The small molecule below binds the protein below.
Small molecule (SMILES): CC(=O)N[C@H]1[C@H](O[C@H]2[C@H](O)[C@@H](NC(C)=O)CO[C@@H]2CO)O[C@H](CO)[C@@H](O[C@@H]2O[C@H](CO)[C@@H](O)[C@H](O)[C@@H]2O)[C@@H]1O

Sequence of chain 1.A:
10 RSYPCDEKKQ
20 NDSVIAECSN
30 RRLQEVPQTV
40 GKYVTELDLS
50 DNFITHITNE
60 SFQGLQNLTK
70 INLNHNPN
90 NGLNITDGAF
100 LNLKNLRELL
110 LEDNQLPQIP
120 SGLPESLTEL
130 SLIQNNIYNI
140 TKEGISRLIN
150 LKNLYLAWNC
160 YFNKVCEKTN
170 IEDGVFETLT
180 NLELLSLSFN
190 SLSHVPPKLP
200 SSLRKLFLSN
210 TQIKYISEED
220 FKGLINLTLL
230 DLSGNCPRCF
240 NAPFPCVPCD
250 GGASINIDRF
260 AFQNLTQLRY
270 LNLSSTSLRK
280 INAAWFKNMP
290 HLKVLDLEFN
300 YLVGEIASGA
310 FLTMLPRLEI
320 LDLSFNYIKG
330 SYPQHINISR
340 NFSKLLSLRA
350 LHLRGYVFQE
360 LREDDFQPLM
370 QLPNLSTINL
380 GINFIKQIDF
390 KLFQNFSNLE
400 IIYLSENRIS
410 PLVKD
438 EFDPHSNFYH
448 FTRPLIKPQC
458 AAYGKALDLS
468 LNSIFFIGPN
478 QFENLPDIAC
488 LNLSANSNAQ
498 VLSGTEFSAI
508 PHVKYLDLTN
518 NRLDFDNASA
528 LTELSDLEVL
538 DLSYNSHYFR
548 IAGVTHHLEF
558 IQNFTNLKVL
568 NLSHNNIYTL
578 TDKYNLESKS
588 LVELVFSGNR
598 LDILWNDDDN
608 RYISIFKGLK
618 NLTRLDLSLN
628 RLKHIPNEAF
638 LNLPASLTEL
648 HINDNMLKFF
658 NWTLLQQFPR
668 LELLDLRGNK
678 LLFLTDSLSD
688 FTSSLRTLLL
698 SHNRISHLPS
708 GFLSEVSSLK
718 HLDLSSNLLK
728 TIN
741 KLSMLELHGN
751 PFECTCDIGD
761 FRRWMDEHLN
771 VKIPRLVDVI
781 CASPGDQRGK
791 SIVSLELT

Binding-site contacts:
Ligand atom C1 contacts residue ASP514 of chain 1.A at 3.9 Å.
Ligand atom C5 contacts residue SER491 of chain 1.A at 4.1 Å.
Ligand atom N2 contacts residue LYS454 of chain 1.A at 4.5 Å.
Ligand atom C2 contacts residue ASP465 of chain 1.A at 4.1 Å.
Ligand atom C2 contacts residue ARG450 of chain 1.A at 4.3 Å.
Ligand atom O6 contacts residue SER467 of chain 1.A at 3.0 Å (h-bond).
Ligand atom O5 contacts residue SER467 of chain 1.A at 3.3 Å.
Ligand atom O7 contacts residue LYS454 of chain 1.A at 2.9 Å (salt-bridge).
Ligand atom N2 contacts residue ASN489 of chain 1.A at 2.7 Å (h-bond).
Ligand atom C1 contacts residue ASP465 of chain 1.A at 3.9 Å.
Ligand atom C7 contacts residue LYS454 of chain 1.A at 3.7 Å.
Ligand atom C4 contacts residue ASN489 of chain 1.A at 4.1 Å.
Ligand atom O2 contacts residue ARG450 of chain 1.A at 3.3 Å (salt-bridge).
Ligand atom C2 contacts residue ASN489 of chain 1.A at 2.3 Å.
Ligand atom C8 contacts residue LEU468 of chain 1.A at 4.4 Å (hydrophobic).
Ligand atom C6 contacts residue SER467 of chain 1.A at 3.6 Å.
Ligand atom O7 contacts residue ASP465 of chain 1.A at 4.5 Å.
Ligand atom C8 contacts residue ASP514 of chain 1.A at 3.9 Å.
Ligand atom C8 contacts residue TYR512 of chain 1.A at 3.7 Å (hydrophobic).
Ligand atom N2 contacts residue ASP514 of chain 1.A at 3.1 Å (salt-bridge).
Ligand atom C3 contacts residue ASN489 of chain 1.A at 3.7 Å.
Ligand atom C1 contacts residue SER491 of chain 1.A at 3.9 Å.
Ligand atom C8 contacts residue LYS454 of chain 1.A at 3.7 Å.
Ligand atom O3 contacts residue LYS454 of chain 1.A at 3.8 Å.
Ligand atom C7 contacts residue ASN489 of chain 1.A at 3.5 Å.
Ligand atom C7 contacts residue ASP514 of chain 1.A at 4.0 Å.
Ligand atom C5 contacts residue ASN489 of chain 1.A at 3.7 Å.
Ligand atom O5 contacts residue SER491 of chain 1.A at 3.8 Å.
Ligand atom C3 contacts residue ASP514 of chain 1.A at 4.2 Å.
Ligand atom O7 contacts residue ILE453 of chain 1.A at 3.9 Å.
Ligand atom C1 contacts residue ASN489 of chain 1.A at 1.4 Å.
Ligand atom O6 contacts residue SER404 of chain 1.A at 3.8 Å.
Ligand atom C1 contacts residue SER467 of chain 1.A at 4.1 Å.
Ligand atom O7 contacts residue ASN489 of chain 1.A at 3.9 Å.
Ligand atom O6 contacts residue ASP465 of chain 1.A at 4.4 Å.
Ligand atom O5 contacts residue ASP465 of chain 1.A at 3.9 Å.
Ligand atom C5 contacts residue SER467 of chain 1.A at 4.2 Å.
Ligand atom O5 contacts residue ASN489 of chain 1.A at 2.3 Å (h-bond).
Ligand atom C2 contacts residue ASP514 of chain 1.A at 3.9 Å.
Ligand atom C8 contacts residue CYS457 of chain 1.A at 3.9 Å (hydrophobic).